Sequence of chain 1.A:
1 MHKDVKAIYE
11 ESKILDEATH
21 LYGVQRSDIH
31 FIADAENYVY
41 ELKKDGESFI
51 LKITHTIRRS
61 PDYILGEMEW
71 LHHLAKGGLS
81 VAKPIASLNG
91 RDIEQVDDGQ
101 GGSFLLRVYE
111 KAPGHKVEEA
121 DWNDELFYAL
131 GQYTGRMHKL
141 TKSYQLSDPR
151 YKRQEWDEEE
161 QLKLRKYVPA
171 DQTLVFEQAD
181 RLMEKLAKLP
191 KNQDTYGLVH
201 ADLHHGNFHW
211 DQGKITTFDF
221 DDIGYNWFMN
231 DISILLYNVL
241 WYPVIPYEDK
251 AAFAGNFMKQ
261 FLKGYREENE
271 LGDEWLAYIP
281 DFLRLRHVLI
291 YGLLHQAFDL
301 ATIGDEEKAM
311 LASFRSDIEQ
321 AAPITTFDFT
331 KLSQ

Sequence of chain 1.B:
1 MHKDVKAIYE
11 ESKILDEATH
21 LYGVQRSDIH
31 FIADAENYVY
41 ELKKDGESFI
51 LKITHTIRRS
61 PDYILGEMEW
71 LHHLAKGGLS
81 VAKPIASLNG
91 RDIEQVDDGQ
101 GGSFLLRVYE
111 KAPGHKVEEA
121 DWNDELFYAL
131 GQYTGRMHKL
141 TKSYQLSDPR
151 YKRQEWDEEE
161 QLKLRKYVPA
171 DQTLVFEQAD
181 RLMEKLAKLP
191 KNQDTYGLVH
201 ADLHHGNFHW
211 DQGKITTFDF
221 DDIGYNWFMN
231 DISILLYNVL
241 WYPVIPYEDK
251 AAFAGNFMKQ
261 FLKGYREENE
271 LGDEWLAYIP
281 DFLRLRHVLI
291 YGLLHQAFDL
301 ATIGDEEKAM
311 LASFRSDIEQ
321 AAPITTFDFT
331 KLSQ

This small molecule binds to this protein.
Small molecule (SMILES): CC(C)C[C@H](NC(=O)[C@@H](O)[C@@H](O)[C@@H](N)CC(N)=O)[C@@H]1Cc2cccc(O)c2C(=O)O1

Binding-site contacts:
Ligand atom OAJ contacts residue LEU289 of chain 1.A at 3.8 Å.
Ligand atom CBD contacts residue TYR242 of chain 1.A at 3.7 Å (hydrophobic).
Ligand atom OAH contacts residue HIS204 of chain 1.A at 3.7 Å.
Ligand atom CAU contacts residue HIS204 of chain 1.A at 3.5 Å.
Ligand atom NAD contacts residue ASP202 of chain 1.A at 3.7 Å.
Ligand atom CAK contacts residue TYR242 of chain 1.A at 3.6 Å (hydrophobic).
Ligand atom CAK contacts residue ASN238 of chain 1.A at 3.5 Å.
Ligand atom CAL contacts residue HIS204 of chain 1.A at 3.6 Å.
Ligand atom CAK contacts residue HIS204 of chain 1.A at 3.6 Å.
Ligand atom OAG contacts residue HIS204 of chain 1.A at 3.4 Å.
Ligand atom OAI contacts residue ANP1 of chain 1.K at 3.1 Å (h-bond).
Ligand atom OAF contacts residue ILE290 of chain 1.A at 3.5 Å.
Ligand atom CAN contacts residue GLN161 of chain 1.A at 3.2 Å.
Ligand atom CAX contacts residue HIS204 of chain 1.A at 3.5 Å.
Ligand atom CAW contacts residue HIS204 of chain 1.A at 3.8 Å.
Ligand atom CAL contacts residue HIS205 of chain 1.A at 3.5 Å.
Ligand atom NAC contacts residue GLU159 of chain 1.A at 3.1 Å (salt-bridge).
Ligand atom CAZ contacts residue GLU36 of chain 1.A at 3.7 Å.
Ligand atom CAN contacts residue GLU36 of chain 1.A at 3.4 Å.
Ligand atom NAC contacts residue ASP222 of chain 1.A at 3.6 Å.
Ligand atom OAR contacts residue ANP1 of chain 1.K at 3.7 Å.
Ligand atom CAS contacts residue ASP222 of chain 1.A at 3.5 Å.
Ligand atom CAK contacts residue HIS205 of chain 1.A at 3.5 Å.
Ligand atom OAH contacts residue GLY206 of chain 1.A at 3.5 Å (h-bond).
Ligand atom OAI contacts residue ASP202 of chain 1.A at 2.6 Å (salt-bridge).
Ligand atom CAV contacts residue HIS204 of chain 1.A at 3.4 Å.
Ligand atom OAJ contacts residue LEU293 of chain 1.A at 3.6 Å.
Ligand atom OAF contacts residue TRP241 of chain 1.A at 3.4 Å.
Ligand atom NAD contacts residue ANP1 of chain 1.K at 3.5 Å (h-bond).
Ligand atom NAD contacts residue GLU36 of chain 1.A at 2.9 Å (salt-bridge).
Ligand atom CAZ contacts residue ASP222 of chain 1.A at 3.8 Å.
Ligand atom CBB contacts residue LEU293 of chain 1.A at 3.7 Å (hydrophobic).
Ligand atom NAD contacts residue ASP222 of chain 1.A at 2.9 Å (salt-bridge).
Ligand atom NAC contacts residue GLN161 of chain 1.A at 2.9 Å (h-bond).
Ligand atom CAM contacts residue ASN238 of chain 1.A at 3.7 Å.
Ligand atom CBA contacts residue ASP202 of chain 1.A at 3.3 Å.
Ligand atom NAQ contacts residue ANP1 of chain 1.K at 3.4 Å (h-bond).
Ligand atom OAE contacts residue ASP222 of chain 1.A at 3.0 Å.
Ligand atom CAS contacts residue GLN161 of chain 1.A at 3.6 Å.
Ligand atom OAJ contacts residue ILE290 of chain 1.A at 3.4 Å.